The protein below binds the small molecule below.
Small molecule (SMILES): CC(=O)N[C@H]1[C@H](O[C@H]2[C@H](O)[C@@H](NC(C)=O)CO[C@@H]2CO)O[C@H](CO)[C@@H](O)[C@@H]1O

Sequence of chain 1.C:
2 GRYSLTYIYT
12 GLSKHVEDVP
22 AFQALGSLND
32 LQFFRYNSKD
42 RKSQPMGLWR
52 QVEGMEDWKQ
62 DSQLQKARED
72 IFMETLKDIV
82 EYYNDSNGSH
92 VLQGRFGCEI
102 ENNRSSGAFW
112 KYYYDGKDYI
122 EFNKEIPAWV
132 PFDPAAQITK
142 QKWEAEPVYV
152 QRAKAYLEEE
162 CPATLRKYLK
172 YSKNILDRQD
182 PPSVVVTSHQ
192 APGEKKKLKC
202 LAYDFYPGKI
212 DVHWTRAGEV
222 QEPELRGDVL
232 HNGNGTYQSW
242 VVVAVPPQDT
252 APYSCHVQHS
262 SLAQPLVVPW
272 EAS

Binding-site contacts:
Ligand atom N2 contacts residue ASN235 of chain 1.C at 2.9 Å (h-bond).
Ligand atom C1 contacts residue ASN235 of chain 1.C at 1.4 Å.
Ligand atom C8 contacts residue ASP205 of chain 1.C at 3.0 Å.
Ligand atom C1 contacts residue ASP205 of chain 1.C at 4.5 Å.
Ligand atom C2 contacts residue ASN235 of chain 1.C at 2.4 Å.
Ligand atom O7 contacts residue ASN235 of chain 1.C at 3.2 Å (h-bond).
Ligand atom O7 contacts residue GLN239 of chain 1.C at 3.2 Å (h-bond).
Ligand atom C7 contacts residue GLN239 of chain 1.C at 4.4 Å.
Ligand atom C5 contacts residue ASN235 of chain 1.C at 3.7 Å.
Ligand atom O4 contacts residue GLN239 of chain 1.C at 3.7 Å.
Ligand atom O7 contacts residue ASP205 of chain 1.C at 4.4 Å.
Ligand atom O7 contacts residue HIS232 of chain 1.C at 3.6 Å (h-bond).
Ligand atom C3 contacts residue GLN239 of chain 1.C at 4.1 Å.
Ligand atom C3 contacts residue ASP205 of chain 1.C at 3.7 Å.
Ligand atom C7 contacts residue ASN235 of chain 1.C at 3.2 Å.
Ligand atom N2 contacts residue THR237 of chain 1.C at 4.3 Å.
Ligand atom O5 contacts residue ASN235 of chain 1.C at 2.4 Å (h-bond).
Ligand atom C5 contacts residue HIS232 of chain 1.C at 3.9 Å.
Ligand atom C3 contacts residue ASN235 of chain 1.C at 3.8 Å.
Ligand atom C4 contacts residue ASN235 of chain 1.C at 4.2 Å.
Ligand atom C2 contacts residue ASP205 of chain 1.C at 3.7 Å.
Ligand atom C8 contacts residue ASN235 of chain 1.C at 3.9 Å.
Ligand atom C1 contacts residue THR237 of chain 1.C at 3.9 Å.
Ligand atom O3 contacts residue ASP205 of chain 1.C at 3.9 Å.
Ligand atom C8 contacts residue HIS232 of chain 1.C at 3.7 Å.
Ligand atom C5 contacts residue GLN239 of chain 1.C at 4.0 Å.
Ligand atom O5 contacts residue HIS232 of chain 1.C at 4.2 Å.
Ligand atom C4 contacts residue GLN239 of chain 1.C at 4.2 Å.
Ligand atom N2 contacts residue ASP205 of chain 1.C at 2.6 Å (salt-bridge).
Ligand atom C7 contacts residue ASP205 of chain 1.C at 3.2 Å.
Ligand atom C6 contacts residue HIS232 of chain 1.C at 4.0 Å.
Ligand atom C7 contacts residue HIS232 of chain 1.C at 4.2 Å.